Sequence of chain 1.A:
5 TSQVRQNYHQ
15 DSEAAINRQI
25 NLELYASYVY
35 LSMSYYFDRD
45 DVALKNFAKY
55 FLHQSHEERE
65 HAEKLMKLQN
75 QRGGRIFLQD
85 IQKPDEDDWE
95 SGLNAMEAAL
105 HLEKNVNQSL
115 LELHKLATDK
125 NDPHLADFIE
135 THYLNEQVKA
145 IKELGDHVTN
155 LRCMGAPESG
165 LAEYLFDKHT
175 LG

Sequence of chain 23.A:
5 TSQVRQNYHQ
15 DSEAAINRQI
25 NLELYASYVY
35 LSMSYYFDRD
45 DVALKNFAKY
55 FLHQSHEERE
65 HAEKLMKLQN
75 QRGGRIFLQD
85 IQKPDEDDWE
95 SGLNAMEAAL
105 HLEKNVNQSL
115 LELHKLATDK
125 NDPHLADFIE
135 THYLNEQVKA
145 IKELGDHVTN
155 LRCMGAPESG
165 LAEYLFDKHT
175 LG

Binding-site contacts:
Ligand atom C20 contacts residue CYS157 of chain 23.A at 1.8 Å (hydrophobic).
Ligand atom C22 contacts residue CYS157 of chain 23.A at 4.0 Å (hydrophobic).
Ligand atom C18 contacts residue CYS157 of chain 23.A at 2.8 Å (hydrophobic).
Ligand atom C21 contacts residue ASP45 of chain 1.A at 4.2 Å.
Ligand atom O19 contacts residue GLY164 of chain 1.A at 4.4 Å.
Ligand atom N17 contacts residue CYS157 of chain 23.A at 3.9 Å.
Ligand atom O19 contacts residue CYS157 of chain 23.A at 3.1 Å.
Ligand atom C21 contacts residue CYS157 of chain 23.A at 2.8 Å (hydrophobic).

The protein below binds the small molecule below.
Small molecule (SMILES): CCCCSC(=S)SC(C)(C)C(=O)NCCN1C(=O)CCC1=O